Sequence of chain 1.B:
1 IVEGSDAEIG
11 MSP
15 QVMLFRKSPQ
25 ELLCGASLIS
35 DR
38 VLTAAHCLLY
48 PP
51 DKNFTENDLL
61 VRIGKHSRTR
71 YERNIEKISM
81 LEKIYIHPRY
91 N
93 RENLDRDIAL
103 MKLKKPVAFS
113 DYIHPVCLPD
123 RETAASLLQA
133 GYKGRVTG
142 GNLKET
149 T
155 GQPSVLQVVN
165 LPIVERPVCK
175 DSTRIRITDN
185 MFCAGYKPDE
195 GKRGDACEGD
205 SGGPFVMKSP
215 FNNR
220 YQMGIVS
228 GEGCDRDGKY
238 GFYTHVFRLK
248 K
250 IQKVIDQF

Binding-site contacts:
Ligand atom CE2 contacts residue LEU96 of chain 1.B at 3.8 Å (hydrophobic).
Ligand atom NH2 contacts residue GLY230 of chain 1.B at 2.8 Å (h-bond).
Ligand atom CD3 contacts residue FTR227 of chain 1.B at 3.6 Å.
Ligand atom N contacts residue GLY228 of chain 1.B at 3.0 Å (h-bond).
Ligand atom C2 contacts residue HIS43 of chain 1.B at 2.6 Å.
Ligand atom C contacts residue GLY228 of chain 1.B at 3.7 Å.
Ligand atom CA contacts residue GLY228 of chain 1.B at 3.5 Å.
Ligand atom NH1 contacts residue ASP199 of chain 1.B at 3.2 Å (salt-bridge).
Ligand atom C2 contacts residue SER205 of chain 1.B at 1.4 Å.
Ligand atom NH2 contacts residue ASP199 of chain 1.B at 2.9 Å (salt-bridge).
Ligand atom N2 contacts residue HIS43 of chain 1.B at 3.3 Å (h-bond).
Ligand atom C3 contacts residue HIS43 of chain 1.B at 1.5 Å.
Ligand atom CZ1 contacts residue ALA200 of chain 1.B at 3.5 Å (hydrophobic).
Ligand atom CZ contacts residue GLU94 of chain 1.B at 3.5 Å.
Ligand atom CB2 contacts residue SER226 of chain 1.B at 3.4 Å.
Ligand atom CB2 contacts residue SER205 of chain 1.B at 2.7 Å.
Ligand atom CA2 contacts residue SER205 of chain 1.B at 2.4 Å.
Ligand atom N2 contacts residue SER226 of chain 1.B at 2.9 Å (h-bond).
Ligand atom O2 contacts residue GLY203 of chain 1.B at 3.3 Å (h-bond).
Ligand atom CE1 contacts residue TYR47 of chain 1.B at 3.8 Å (hydrophobic).
Ligand atom CG1 contacts residue TYR47 of chain 1.B at 3.5 Å (hydrophobic).
Ligand atom CB contacts residue GLY228 of chain 1.B at 3.2 Å.
Ligand atom NE contacts residue GLY228 of chain 1.B at 3.6 Å (h-bond).
Ligand atom O2 contacts residue HIS43 of chain 1.B at 3.7 Å.
Ligand atom O contacts residue GLY228 of chain 1.B at 2.9 Å (h-bond).
Ligand atom CA2 contacts residue SER226 of chain 1.B at 3.6 Å.
Ligand atom C3 contacts residue FTR50 of chain 1.B at 3.5 Å.
Ligand atom CB1 contacts residue LEU96 of chain 1.B at 3.6 Å (hydrophobic).
Ligand atom CA2 contacts residue HIS43 of chain 1.B at 3.5 Å.
Ligand atom NH1 contacts residue ALA200 of chain 1.B at 3.5 Å (h-bond).
Ligand atom CB1 contacts residue HIS43 of chain 1.B at 3.8 Å.
Ligand atom CD2 contacts residue FTR227 of chain 1.B at 3.8 Å.
Ligand atom N2 contacts residue SER205 of chain 1.B at 3.2 Å (h-bond).
Ligand atom O2 contacts residue SER205 of chain 1.B at 2.2 Å (h-bond).
Ligand atom NH2 contacts residue ALA200 of chain 1.B at 3.5 Å (h-bond).
Ligand atom O1 contacts residue FTR50 of chain 1.B at 3.5 Å.
Ligand atom NH2 contacts residue CYS231 of chain 1.B at 3.7 Å.
Ligand atom O contacts residue FTR227 of chain 1.B at 3.0 Å.
Ligand atom C3 contacts residue SER205 of chain 1.B at 2.4 Å.
Ligand atom NH1 contacts residue GLY238 of chain 1.B at 3.6 Å.

This small molecule binds to this protein.
Small molecule (SMILES): NC(=[NH2+])NCCC[C@H](NC(=O)[C@@H]1CCCN1C(=O)[C@H](N)Cc1ccccc1)[C@H](O)CCl